Binding-site contacts:
Ligand atom O contacts residue LYS90 of chain 1.B at 3.2 Å (salt-bridge).
Ligand atom N4 contacts residue MET185 of chain 1.B at 3.5 Å (h-bond).
Ligand atom C19 contacts residue ILE196 of chain 1.B at 3.8 Å (hydrophobic).
Ligand atom C14 contacts residue MET185 of chain 1.B at 3.5 Å (hydrophobic).
Ligand atom N4 contacts residue VAL88 of chain 1.B at 3.8 Å.
Ligand atom N5 contacts residue MET185 of chain 1.B at 4.0 Å.
Ligand atom C3 contacts residue LYS90 of chain 1.B at 4.0 Å.
Ligand atom C contacts residue GLY70 of chain 1.B at 3.6 Å.
Ligand atom C4 contacts residue LYS90 of chain 1.B at 3.8 Å.
Ligand atom C13 contacts residue VAL138 of chain 1.B at 3.6 Å (hydrophobic).
Ligand atom N6 contacts residue ILE196 of chain 1.B at 3.7 Å.
Ligand atom N5 contacts residue VAL138 of chain 1.B at 2.8 Å (h-bond).
Ligand atom N contacts residue ASP197 of chain 1.B at 3.3 Å (salt-bridge).
Ligand atom C6 contacts residue ILE196 of chain 1.B at 3.8 Å (hydrophobic).
Ligand atom C5 contacts residue LYS90 of chain 1.B at 3.7 Å.
Ligand atom N3 contacts residue VAL88 of chain 1.B at 3.7 Å.
Ligand atom C contacts residue ASP197 of chain 1.B at 3.6 Å.
Ligand atom C3 contacts residue ASP197 of chain 1.B at 3.8 Å.
Ligand atom N6 contacts residue PHE135 of chain 1.B at 3.7 Å.
Ligand atom C13 contacts residue GLU136 of chain 1.B at 3.4 Å.
Ligand atom C17 contacts residue HIS137 of chain 1.B at 3.8 Å.
Ligand atom C4 contacts residue VAL75 of chain 1.B at 3.7 Å (hydrophobic).
Ligand atom C1 contacts residue VAL75 of chain 1.B at 3.7 Å (hydrophobic).
Ligand atom C11 contacts residue MET185 of chain 1.B at 3.8 Å (hydrophobic).
Ligand atom C15 contacts residue ASN140 of chain 1.B at 3.8 Å.
Ligand atom C9 contacts residue VAL75 of chain 1.B at 3.8 Å (hydrophobic).
Ligand atom C18 contacts residue MET185 of chain 1.B at 3.8 Å (hydrophobic).
Ligand atom C13 contacts residue VAL88 of chain 1.B at 3.9 Å (hydrophobic).
Ligand atom C7 contacts residue VAL75 of chain 1.B at 3.9 Å (hydrophobic).
Ligand atom N3 contacts residue VAL138 of chain 1.B at 3.1 Å (h-bond).
Ligand atom C2 contacts residue VAL75 of chain 1.B at 4.0 Å (hydrophobic).
Ligand atom C5 contacts residue PHE135 of chain 1.B at 3.4 Å (hydrophobic).
Ligand atom C15 contacts residue VAL138 of chain 1.B at 3.5 Å (hydrophobic).
Ligand atom O contacts residue ASP197 of chain 1.B at 3.3 Å.
Ligand atom N6 contacts residue ILE117 of chain 1.B at 3.7 Å.
Ligand atom C16 contacts residue LEU67 of chain 1.B at 3.8 Å (hydrophobic).
Ligand atom C14 contacts residue VAL138 of chain 1.B at 3.9 Å (hydrophobic).
Ligand atom C17 contacts residue ASN140 of chain 1.B at 3.8 Å.
Ligand atom C17 contacts residue VAL138 of chain 1.B at 3.5 Å (hydrophobic).
Ligand atom N2 contacts residue ILE196 of chain 1.B at 4.0 Å.

This protein binds this small molecule.
Small molecule (SMILES): CCC(=O)Nc1cc(Nc2cc(NC3CC3)n3ncc(C#N)c3n2)ccc1C

Sequence of chain 1.B:
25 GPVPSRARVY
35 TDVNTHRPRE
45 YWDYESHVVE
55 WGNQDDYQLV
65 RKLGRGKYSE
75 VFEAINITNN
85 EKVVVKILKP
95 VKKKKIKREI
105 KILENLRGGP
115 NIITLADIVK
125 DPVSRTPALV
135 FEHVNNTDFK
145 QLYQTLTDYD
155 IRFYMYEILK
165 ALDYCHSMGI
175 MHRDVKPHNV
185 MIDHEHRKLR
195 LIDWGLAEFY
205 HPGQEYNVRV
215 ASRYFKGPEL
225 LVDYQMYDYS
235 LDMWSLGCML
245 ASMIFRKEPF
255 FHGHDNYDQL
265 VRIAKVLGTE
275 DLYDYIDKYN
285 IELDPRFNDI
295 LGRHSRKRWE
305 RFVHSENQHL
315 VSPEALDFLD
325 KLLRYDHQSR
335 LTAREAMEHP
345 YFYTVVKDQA